Sequence of chain 1.E:
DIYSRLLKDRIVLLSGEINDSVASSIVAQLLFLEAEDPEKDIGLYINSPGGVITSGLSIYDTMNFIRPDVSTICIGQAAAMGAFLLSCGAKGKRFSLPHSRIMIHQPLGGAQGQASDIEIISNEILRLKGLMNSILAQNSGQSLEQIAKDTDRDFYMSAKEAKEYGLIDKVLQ

This protein binds this small molecule.
Small molecule (SMILES): C[C@H](N)C(=O)N[C@@H](C)C(=O)N[C@@H](C)C(=O)N[C@@H](C)C(=O)O

Binding-site contacts:
Ligand atom C contacts residue GLY70 of chain 1.E at 3.8 Å.
Ligand atom CB contacts residue ALA99 of chain 1.E at 4.1 Å (hydrophobic).
Ligand atom O contacts residue GLY70 of chain 1.E at 3.2 Å (h-bond).
Ligand atom CB contacts residue ILE144 of chain 1.E at 4.3 Å (hydrophobic).
Ligand atom OXT contacts residue ALA99 of chain 1.E at 3.3 Å.
Ligand atom CA contacts residue GLY70 of chain 1.E at 3.6 Å.
Ligand atom CB contacts residue MET151 of chain 1.E at 4.0 Å (hydrophobic).
Ligand atom C contacts residue MET100 of chain 1.E at 3.8 Å (hydrophobic).
Ligand atom OXT contacts residue LEU127 of chain 1.E at 4.0 Å.
Ligand atom C contacts residue GLY69 of chain 1.E at 4.3 Å.
Ligand atom O contacts residue GLY69 of chain 1.E at 3.5 Å.
Ligand atom CB contacts residue LEU147 of chain 1.E at 3.6 Å (hydrophobic).
Ligand atom C contacts residue ILE72 of chain 1.E at 3.6 Å (hydrophobic).
Ligand atom O contacts residue PRO126 of chain 1.E at 3.1 Å.
Ligand atom O contacts residue ALA99 of chain 1.E at 2.9 Å.
Ligand atom OXT contacts residue GLY70 of chain 1.E at 4.1 Å.
Ligand atom CB contacts residue ILE72 of chain 1.E at 3.8 Å (hydrophobic).
Ligand atom CB contacts residue VAL71 of chain 1.E at 4.1 Å (hydrophobic).
Ligand atom C contacts residue HIS124 of chain 1.E at 3.5 Å.
Ligand atom O contacts residue VAL71 of chain 1.E at 3.7 Å.
Ligand atom OXT contacts residue HIS124 of chain 1.E at 3.0 Å (h-bond).
Ligand atom O contacts residue HIS124 of chain 1.E at 4.4 Å.
Ligand atom CB contacts residue MET100 of chain 1.E at 3.9 Å (hydrophobic).
Ligand atom N contacts residue LEU127 of chain 1.E at 2.8 Å (h-bond).
Ligand atom N contacts residue GLY70 of chain 1.E at 3.0 Å (h-bond).
Ligand atom O contacts residue ILE72 of chain 1.E at 3.0 Å (h-bond).
Ligand atom CB contacts residue LEU127 of chain 1.E at 4.2 Å (hydrophobic).
Ligand atom N contacts residue ILE72 of chain 1.E at 3.8 Å.
Ligand atom CA contacts residue HIS124 of chain 1.E at 3.8 Å.
Ligand atom CA contacts residue ALA99 of chain 1.E at 4.1 Å (hydrophobic).
Ligand atom CA contacts residue VAL71 of chain 1.E at 4.3 Å (hydrophobic).
Ligand atom CA contacts residue LEU127 of chain 1.E at 3.6 Å (hydrophobic).
Ligand atom O contacts residue MET100 of chain 1.E at 2.8 Å (h-bond).
Ligand atom C contacts residue LEU127 of chain 1.E at 3.7 Å (hydrophobic).
Ligand atom C contacts residue PRO126 of chain 1.E at 4.2 Å (hydrophobic).
Ligand atom C contacts residue ALA99 of chain 1.E at 3.1 Å (hydrophobic).
Ligand atom O contacts residue ALA98 of chain 1.E at 4.4 Å.
Ligand atom CB contacts residue GLY70 of chain 1.E at 3.7 Å.
Ligand atom CA contacts residue ILE72 of chain 1.E at 3.7 Å (hydrophobic).
Ligand atom O contacts residue LEU127 of chain 1.E at 2.6 Å (h-bond).